Binding-site contacts:
Ligand atom S12 contacts residue 6MO1 of chain 2.G at 2.4 Å.
Ligand atom N3 contacts residue ARG714 of chain 2.A at 3.2 Å (salt-bridge).
Ligand atom O2' contacts residue ASP773 of chain 2.A at 2.7 Å (salt-bridge).
Ligand atom N7 contacts residue TRP792 of chain 2.A at 2.6 Å (h-bond).
Ligand atom C5' contacts residue THR1101 of chain 2.A at 3.2 Å.
Ligand atom N16 contacts residue ASN1218 of chain 2.A at 3.1 Å (h-bond).
Ligand atom O14 contacts residue THR1091 of chain 2.A at 3.2 Å (h-bond).
Ligand atom O14 contacts residue ARG1219 of chain 2.A at 2.9 Å (salt-bridge).
Ligand atom S12 contacts residue MD11 of chain 2.E at 2.7 Å (h-bond).
Ligand atom N17 contacts residue THR1091 of chain 2.A at 2.5 Å (h-bond).
Ligand atom N7 contacts residue GLY51 of chain 2.A at 3.2 Å (h-bond).
Ligand atom O14 contacts residue HIS1093 of chain 2.A at 3.1 Å (h-bond).
Ligand atom N16 contacts residue THR1091 of chain 2.A at 3.1 Å (h-bond).
Ligand atom O3' contacts residue ARG775 of chain 2.A at 3.0 Å (salt-bridge).
Ligand atom S12 contacts residue HIS1099 of chain 2.A at 3.0 Å.
Ligand atom O3' contacts residue ASP773 of chain 2.A at 2.7 Å (salt-bridge).
Ligand atom O1A contacts residue SER1100 of chain 2.A at 2.6 Å (h-bond).
Ligand atom O1B contacts residue TYR221 of chain 2.A at 2.6 Å (h-bond).
Ligand atom S12 contacts residue ASN53 of chain 2.A at 3.1 Å (h-bond).
Ligand atom O6 contacts residue LYS795 of chain 2.A at 2.7 Å (salt-bridge).
Ligand atom S13 contacts residue HIS1093 of chain 2.A at 3.2 Å.
Ligand atom O2A contacts residue HIS1099 of chain 2.A at 3.1 Å.
Ligand atom N17 contacts residue ASN1218 of chain 2.A at 3.1 Å (h-bond).
Ligand atom O2A contacts residue THR1101 of chain 2.A at 2.8 Å (h-bond).
Ligand atom O4' contacts residue ARG714 of chain 2.A at 3.2 Å.
Ligand atom S13 contacts residue ASP223 of chain 2.A at 3.1 Å (salt-bridge).
Ligand atom O2B contacts residue ASN716 of chain 2.A at 2.9 Å (h-bond).
Ligand atom N8 contacts residue LYS723 of chain 2.A at 3.2 Å (salt-bridge).
Ligand atom S13 contacts residue MD11 of chain 2.E at 2.9 Å (h-bond).
Ligand atom C17 contacts residue THR1091 of chain 2.A at 3.2 Å.
Ligand atom S13 contacts residue 6MO1 of chain 2.G at 2.4 Å.
Ligand atom O14 contacts residue HIS547 of chain 2.A at 3.2 Å (h-bond).
Ligand atom O4' contacts residue SER715 of chain 2.A at 3.1 Å (h-bond).
Ligand atom O11 contacts residue HIS1164 of chain 2.A at 2.7 Å (h-bond).
Ligand atom O2' contacts residue ARG775 of chain 2.A at 2.9 Å (salt-bridge).
Ligand atom O1A contacts residue SER720 of chain 2.A at 3.1 Å (h-bond).
Ligand atom N1 contacts residue ASP823 of chain 2.A at 2.6 Å (salt-bridge).
Ligand atom N2 contacts residue ASP823 of chain 2.A at 2.8 Å (salt-bridge).
Ligand atom N2 contacts residue LEU772 of chain 2.A at 3.1 Å (h-bond).
Ligand atom O11 contacts residue SER720 of chain 2.A at 3.1 Å (h-bond).

Sequence of chain 2.A:
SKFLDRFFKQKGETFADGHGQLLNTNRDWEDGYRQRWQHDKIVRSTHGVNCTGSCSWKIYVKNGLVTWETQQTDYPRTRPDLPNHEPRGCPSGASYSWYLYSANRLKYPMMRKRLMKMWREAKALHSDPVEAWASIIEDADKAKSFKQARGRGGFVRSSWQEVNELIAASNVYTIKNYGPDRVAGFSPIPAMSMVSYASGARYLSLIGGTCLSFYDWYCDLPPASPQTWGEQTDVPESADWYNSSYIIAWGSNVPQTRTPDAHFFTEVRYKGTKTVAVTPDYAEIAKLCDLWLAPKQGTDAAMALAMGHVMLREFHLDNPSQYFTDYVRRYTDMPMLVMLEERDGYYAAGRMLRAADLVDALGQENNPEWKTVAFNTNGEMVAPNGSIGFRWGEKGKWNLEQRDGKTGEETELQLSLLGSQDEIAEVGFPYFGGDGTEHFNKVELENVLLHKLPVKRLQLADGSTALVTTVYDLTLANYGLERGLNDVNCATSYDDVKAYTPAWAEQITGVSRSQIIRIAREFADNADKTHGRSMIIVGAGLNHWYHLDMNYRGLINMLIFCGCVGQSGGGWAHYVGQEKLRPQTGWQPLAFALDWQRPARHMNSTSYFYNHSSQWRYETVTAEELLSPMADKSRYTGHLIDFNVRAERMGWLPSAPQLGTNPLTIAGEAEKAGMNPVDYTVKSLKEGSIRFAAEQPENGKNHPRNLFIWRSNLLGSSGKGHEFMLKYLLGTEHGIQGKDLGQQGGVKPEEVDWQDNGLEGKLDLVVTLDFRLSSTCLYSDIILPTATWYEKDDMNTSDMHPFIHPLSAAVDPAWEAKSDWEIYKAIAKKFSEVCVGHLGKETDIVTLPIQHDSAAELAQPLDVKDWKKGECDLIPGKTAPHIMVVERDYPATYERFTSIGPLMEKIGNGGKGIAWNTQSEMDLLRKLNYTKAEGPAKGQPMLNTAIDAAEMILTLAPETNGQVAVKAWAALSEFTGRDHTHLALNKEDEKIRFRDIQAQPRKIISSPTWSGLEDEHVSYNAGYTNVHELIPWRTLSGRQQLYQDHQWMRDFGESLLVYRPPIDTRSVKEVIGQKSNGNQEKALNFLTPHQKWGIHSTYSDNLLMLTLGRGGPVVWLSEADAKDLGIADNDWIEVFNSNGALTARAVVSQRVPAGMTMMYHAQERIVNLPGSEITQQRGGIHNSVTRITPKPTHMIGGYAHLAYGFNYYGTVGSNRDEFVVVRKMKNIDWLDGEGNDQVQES

This small molecule binds to this protein.
Small molecule (SMILES): Nc1nc2c(c(=O)[nH]1)N[C@@H](/C(S)=C(/S)[C@H](O)CO[P](=O)(O)O[P](=O)(O)OC[C@H]1O[C@@H](n3cnc4c(=O)[nH]c(N)nc43)[C@H](O)[C@@H]1O)C=N2